Sequence of chain 1.A:
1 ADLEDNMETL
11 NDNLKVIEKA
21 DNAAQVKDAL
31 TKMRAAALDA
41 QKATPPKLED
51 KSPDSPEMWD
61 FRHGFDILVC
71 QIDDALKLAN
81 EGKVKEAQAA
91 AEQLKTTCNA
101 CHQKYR

A protein and the small-molecule ligand that binds it are described below.
Small molecule (SMILES): CC(=O)Nc1ccc(O)c2ncccc12

Binding-site contacts:
Ligand atom N2 contacts residue NI1 of chain 1.D at 2.1 Å (h-bond).
Ligand atom CAE contacts residue NI1 of chain 1.D at 3.1 Å.
Ligand atom CAO contacts residue NI1 of chain 1.D at 2.8 Å.
Ligand atom CAK contacts residue CYS70 of chain 1.A at 2.8 Å (hydrophobic).
Ligand atom CAA contacts residue ASP74 of chain 1.A at 4.4 Å.
Ligand atom CAN contacts residue ASP66 of chain 1.A at 4.4 Å.
Ligand atom CAH contacts residue CYS70 of chain 1.A at 4.0 Å (hydrophobic).
Ligand atom CAL contacts residue NI1 of chain 1.D at 2.8 Å.
Ligand atom CAF contacts residue NI1 of chain 1.D at 4.2 Å.
Ligand atom CAO contacts residue ILE67 of chain 1.A at 3.9 Å (hydrophobic).
Ligand atom CAN contacts residue NI1 of chain 1.D at 4.2 Å.
Ligand atom CAM contacts residue ILE67 of chain 1.A at 3.8 Å (hydrophobic).
Ligand atom CAH contacts residue ILE67 of chain 1.A at 4.2 Å (hydrophobic).
Ligand atom CAA contacts residue GLN71 of chain 1.A at 3.6 Å.
Ligand atom CAD contacts residue ASP66 of chain 1.A at 3.5 Å.
Ligand atom N2 contacts residue HIS63 of chain 1.A at 3.0 Å (h-bond).
Ligand atom CAA contacts residue CYS70 of chain 1.A at 1.7 Å (hydrophobic).
Ligand atom CAE contacts residue ASP66 of chain 1.A at 3.7 Å.
Ligand atom OAC contacts residue HIS63 of chain 1.A at 3.0 Å.
Ligand atom OAC contacts residue NI1 of chain 1.D at 2.1 Å (h-bond).
Ligand atom CAD contacts residue NI1 of chain 1.D at 4.4 Å.
Ligand atom CAO contacts residue HIS63 of chain 1.A at 3.6 Å.
Ligand atom CAN contacts residue ILE67 of chain 1.A at 3.8 Å (hydrophobic).
Ligand atom OAB contacts residue ILE67 of chain 1.A at 4.0 Å.
Ligand atom CAL contacts residue ILE67 of chain 1.A at 4.0 Å (hydrophobic).
Ligand atom CAF contacts residue ILE67 of chain 1.A at 4.0 Å (hydrophobic).
Ligand atom CAL contacts residue HIS63 of chain 1.A at 3.7 Å.
Ligand atom CAD contacts residue ILE67 of chain 1.A at 4.5 Å (hydrophobic).
Ligand atom N1 contacts residue CYS70 of chain 1.A at 3.0 Å (h-bond).
Ligand atom OAB contacts residue CYS70 of chain 1.A at 3.9 Å.
Ligand atom CAM contacts residue CYS70 of chain 1.A at 4.3 Å (hydrophobic).
Ligand atom CAA contacts residue ILE67 of chain 1.A at 4.0 Å (hydrophobic).
Ligand atom N1 contacts residue ILE67 of chain 1.A at 4.0 Å.
Ligand atom CAE contacts residue HIS63 of chain 1.A at 3.7 Å.
Ligand atom N1 contacts residue ASP66 of chain 1.A at 4.5 Å.
Ligand atom CAK contacts residue ILE67 of chain 1.A at 4.2 Å (hydrophobic).
Ligand atom CAH contacts residue ASP66 of chain 1.A at 3.5 Å.
Ligand atom CAG contacts residue ILE67 of chain 1.A at 3.9 Å (hydrophobic).